Sequence of chain 1.D:
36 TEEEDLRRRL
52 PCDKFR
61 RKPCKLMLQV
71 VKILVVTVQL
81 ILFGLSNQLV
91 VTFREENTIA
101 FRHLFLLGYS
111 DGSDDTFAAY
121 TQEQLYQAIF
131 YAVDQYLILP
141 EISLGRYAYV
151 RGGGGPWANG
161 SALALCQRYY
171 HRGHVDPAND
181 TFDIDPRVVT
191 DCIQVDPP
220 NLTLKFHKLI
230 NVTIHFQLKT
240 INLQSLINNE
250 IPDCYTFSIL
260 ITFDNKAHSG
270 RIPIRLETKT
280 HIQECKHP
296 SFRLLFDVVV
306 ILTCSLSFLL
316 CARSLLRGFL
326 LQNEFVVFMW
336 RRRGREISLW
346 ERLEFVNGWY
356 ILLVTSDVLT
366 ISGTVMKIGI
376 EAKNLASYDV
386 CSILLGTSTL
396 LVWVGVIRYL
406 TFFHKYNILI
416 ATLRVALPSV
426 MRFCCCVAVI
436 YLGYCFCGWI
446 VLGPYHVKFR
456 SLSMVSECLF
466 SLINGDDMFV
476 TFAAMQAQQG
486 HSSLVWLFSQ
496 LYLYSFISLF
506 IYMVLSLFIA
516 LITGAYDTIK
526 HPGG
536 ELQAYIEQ

Binding-site contacts:
Ligand atom O7 contacts residue ALA158 of chain 1.D at 2.9 Å.
Ligand atom C3 contacts residue ASN159 of chain 1.D at 3.8 Å.
Ligand atom N2 contacts residue ALA158 of chain 1.D at 4.1 Å.
Ligand atom C4 contacts residue ASN159 of chain 1.D at 4.1 Å.
Ligand atom O7 contacts residue ASN159 of chain 1.D at 1.7 Å.
Ligand atom C8 contacts residue ASN159 of chain 1.D at 3.5 Å.
Ligand atom C7 contacts residue ASN159 of chain 1.D at 2.6 Å.
Ligand atom C2 contacts residue ALA158 of chain 1.D at 3.6 Å (hydrophobic).
Ligand atom C1 contacts residue ASN159 of chain 1.D at 1.6 Å.
Ligand atom O3 contacts residue ALA158 of chain 1.D at 4.4 Å.
Ligand atom C1 contacts residue ALA158 of chain 1.D at 4.3 Å (hydrophobic).
Ligand atom N2 contacts residue ASN159 of chain 1.D at 2.9 Å.
Ligand atom C2 contacts residue ASN159 of chain 1.D at 2.5 Å.
Ligand atom O3 contacts residue ASN159 of chain 1.D at 4.3 Å.
Ligand atom C3 contacts residue ALA158 of chain 1.D at 4.5 Å (hydrophobic).
Ligand atom C5 contacts residue ASN159 of chain 1.D at 3.8 Å.
Ligand atom O5 contacts residue ASN159 of chain 1.D at 2.4 Å (h-bond).
Ligand atom C7 contacts residue ALA158 of chain 1.D at 3.8 Å (hydrophobic).

This protein binds this small molecule.
Small molecule (SMILES): CC(=O)N[C@@H]1[C@@H](O)[C@H](O)[C@@H](CO)O[C@H]1O